This protein binds this small molecule.
Small molecule (SMILES): OC[C@H]1O[C@](O)(CO)[C@@H](O)[C@@H]1O

Sequence of chain 2.A:
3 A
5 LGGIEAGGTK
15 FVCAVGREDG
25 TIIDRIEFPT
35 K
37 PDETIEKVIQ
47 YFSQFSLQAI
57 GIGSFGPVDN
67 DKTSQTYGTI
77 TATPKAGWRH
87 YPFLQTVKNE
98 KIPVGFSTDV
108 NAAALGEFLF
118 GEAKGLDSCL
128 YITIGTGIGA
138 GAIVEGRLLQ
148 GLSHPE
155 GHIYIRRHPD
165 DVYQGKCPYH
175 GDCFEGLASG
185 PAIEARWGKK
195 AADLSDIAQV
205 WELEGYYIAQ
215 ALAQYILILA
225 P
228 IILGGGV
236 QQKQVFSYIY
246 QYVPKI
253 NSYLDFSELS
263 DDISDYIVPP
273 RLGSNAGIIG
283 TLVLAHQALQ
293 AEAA

Sequence of chain 1.A:
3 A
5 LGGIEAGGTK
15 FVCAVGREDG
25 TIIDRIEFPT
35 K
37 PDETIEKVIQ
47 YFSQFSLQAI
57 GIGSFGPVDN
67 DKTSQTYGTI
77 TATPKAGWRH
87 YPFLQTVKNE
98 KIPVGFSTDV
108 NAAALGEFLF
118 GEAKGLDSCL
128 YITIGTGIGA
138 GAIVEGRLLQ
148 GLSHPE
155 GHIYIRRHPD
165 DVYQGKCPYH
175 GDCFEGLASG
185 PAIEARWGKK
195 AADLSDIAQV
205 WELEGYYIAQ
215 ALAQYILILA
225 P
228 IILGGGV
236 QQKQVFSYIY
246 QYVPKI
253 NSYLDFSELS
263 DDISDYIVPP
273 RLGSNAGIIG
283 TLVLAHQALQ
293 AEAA

Binding-site contacts:
Ligand atom O4 contacts residue VAL107 of chain 1.A at 3.6 Å.
Ligand atom O3 contacts residue GLU153 of chain 1.A at 2.7 Å (salt-bridge).
Ligand atom O2 contacts residue GLY62 of chain 1.A at 2.9 Å (h-bond).
Ligand atom O1 contacts residue HIS156 of chain 1.A at 3.0 Å (h-bond).
Ligand atom C6 contacts residue ASP106 of chain 1.A at 4.1 Å.
Ligand atom O6 contacts residue ASP106 of chain 1.A at 2.8 Å (salt-bridge).
Ligand atom C1 contacts residue GLY62 of chain 1.A at 4.0 Å.
Ligand atom C6 contacts residue GLY136 of chain 1.A at 4.2 Å.
Ligand atom O1 contacts residue GLU179 of chain 1.A at 2.7 Å (salt-bridge).
Ligand atom C3 contacts residue GLU153 of chain 1.A at 3.4 Å.
Ligand atom C5 contacts residue ILE135 of chain 1.A at 3.6 Å (hydrophobic).
Ligand atom C6 contacts residue ILE135 of chain 1.A at 4.3 Å (hydrophobic).
Ligand atom O2 contacts residue PHE61 of chain 1.A at 4.0 Å.
Ligand atom C4 contacts residue GLY136 of chain 1.A at 4.3 Å.
Ligand atom C6 contacts residue THR130 of chain 1.A at 3.9 Å.
Ligand atom C1 contacts residue HIS156 of chain 1.A at 3.8 Å.
Ligand atom C6 contacts residue GLY134 of chain 1.A at 4.2 Å.
Ligand atom C2 contacts residue GLY62 of chain 1.A at 3.8 Å.
Ligand atom O5 contacts residue ILE135 of chain 1.A at 3.8 Å.
Ligand atom C2 contacts residue GLU153 of chain 1.A at 4.4 Å.
Ligand atom C5 contacts residue GLY136 of chain 1.A at 3.9 Å.
Ligand atom C1 contacts residue GLU179 of chain 1.A at 4.0 Å.
Ligand atom C1 contacts residue TYR255 of chain 2.A at 3.3 Å (hydrophobic).
Ligand atom O6 contacts residue PHE61 of chain 1.A at 4.3 Å.
Ligand atom O5 contacts residue GLU179 of chain 1.A at 4.0 Å.
Ligand atom C4 contacts residue ASP106 of chain 1.A at 3.8 Å.
Ligand atom O4 contacts residue ASP106 of chain 1.A at 3.1 Å (salt-bridge).
Ligand atom C2 contacts residue ILE135 of chain 1.A at 4.5 Å (hydrophobic).
Ligand atom O3 contacts residue PHE61 of chain 1.A at 4.4 Å.
Ligand atom O1 contacts residue ILE135 of chain 1.A at 3.4 Å (h-bond).
Ligand atom O5 contacts residue GLY134 of chain 1.A at 4.1 Å.
Ligand atom C3 contacts residue GLY62 of chain 1.A at 4.1 Å.
Ligand atom C4 contacts residue GLY62 of chain 1.A at 4.4 Å.
Ligand atom O1 contacts residue TYR255 of chain 2.A at 3.7 Å.
Ligand atom O1 contacts residue GLU153 of chain 1.A at 3.9 Å.
Ligand atom C1 contacts residue GLU153 of chain 1.A at 3.5 Å.
Ligand atom C1 contacts residue ILE135 of chain 1.A at 4.4 Å (hydrophobic).
Ligand atom O3 contacts residue GLY62 of chain 1.A at 3.1 Å (h-bond).
Ligand atom O4 contacts residue GLY136 of chain 1.A at 3.8 Å.
Ligand atom O3 contacts residue PRO63 of chain 1.A at 3.8 Å.